Sequence of chain 1.X:
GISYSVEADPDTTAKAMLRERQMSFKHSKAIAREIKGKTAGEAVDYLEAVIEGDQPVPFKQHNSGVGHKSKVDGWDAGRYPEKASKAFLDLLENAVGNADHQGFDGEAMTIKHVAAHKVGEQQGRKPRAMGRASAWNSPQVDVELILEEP

Binding-site contacts:
Ligand atom CA contacts residue MG1 of chain 1.XH at 3.9 Å.
Ligand atom CB contacts residue MG1 of chain 1.XH at 3.6 Å.
Ligand atom C7 contacts residue MET131 of chain 1.X at 4.3 Å (hydrophobic).
Ligand atom C6 contacts residue MET131 of chain 1.X at 4.4 Å (hydrophobic).
Ligand atom C contacts residue MG1 of chain 1.XH at 3.2 Å.
Ligand atom OG1 contacts residue MG1 of chain 1.XH at 2.7 Å.
Ligand atom O contacts residue MG1 of chain 1.XH at 2.1 Å.
Ligand atom N1 contacts residue MET131 of chain 1.X at 4.4 Å.
Ligand atom N contacts residue MG1 of chain 1.XH at 4.3 Å.

A protein and the small-molecule ligand that binds it are described below.
Small molecule (SMILES): CC[C@H]1NC(=O)[C@@H](NC(=O)c2ncccc2O)[C@@H](C)OC(=O)[C@H](c2ccccc2)NC(=O)[C@@H]2CC(=O)[C@H](CS[C@@H]3CN4CCC3CC4)CN2C(=O)[C@H](Cc2ccc(N(C)C)cc2)N(C)C(=O)[C@@H]2CCCN2C1=O